The protein below binds the small molecule below.
Small molecule (SMILES): CC(=O)N[C@@H]1[C@@H](O)[C@H](O)[C@@H](CO)O[C@H]1O

Sequence of chain 1.B:
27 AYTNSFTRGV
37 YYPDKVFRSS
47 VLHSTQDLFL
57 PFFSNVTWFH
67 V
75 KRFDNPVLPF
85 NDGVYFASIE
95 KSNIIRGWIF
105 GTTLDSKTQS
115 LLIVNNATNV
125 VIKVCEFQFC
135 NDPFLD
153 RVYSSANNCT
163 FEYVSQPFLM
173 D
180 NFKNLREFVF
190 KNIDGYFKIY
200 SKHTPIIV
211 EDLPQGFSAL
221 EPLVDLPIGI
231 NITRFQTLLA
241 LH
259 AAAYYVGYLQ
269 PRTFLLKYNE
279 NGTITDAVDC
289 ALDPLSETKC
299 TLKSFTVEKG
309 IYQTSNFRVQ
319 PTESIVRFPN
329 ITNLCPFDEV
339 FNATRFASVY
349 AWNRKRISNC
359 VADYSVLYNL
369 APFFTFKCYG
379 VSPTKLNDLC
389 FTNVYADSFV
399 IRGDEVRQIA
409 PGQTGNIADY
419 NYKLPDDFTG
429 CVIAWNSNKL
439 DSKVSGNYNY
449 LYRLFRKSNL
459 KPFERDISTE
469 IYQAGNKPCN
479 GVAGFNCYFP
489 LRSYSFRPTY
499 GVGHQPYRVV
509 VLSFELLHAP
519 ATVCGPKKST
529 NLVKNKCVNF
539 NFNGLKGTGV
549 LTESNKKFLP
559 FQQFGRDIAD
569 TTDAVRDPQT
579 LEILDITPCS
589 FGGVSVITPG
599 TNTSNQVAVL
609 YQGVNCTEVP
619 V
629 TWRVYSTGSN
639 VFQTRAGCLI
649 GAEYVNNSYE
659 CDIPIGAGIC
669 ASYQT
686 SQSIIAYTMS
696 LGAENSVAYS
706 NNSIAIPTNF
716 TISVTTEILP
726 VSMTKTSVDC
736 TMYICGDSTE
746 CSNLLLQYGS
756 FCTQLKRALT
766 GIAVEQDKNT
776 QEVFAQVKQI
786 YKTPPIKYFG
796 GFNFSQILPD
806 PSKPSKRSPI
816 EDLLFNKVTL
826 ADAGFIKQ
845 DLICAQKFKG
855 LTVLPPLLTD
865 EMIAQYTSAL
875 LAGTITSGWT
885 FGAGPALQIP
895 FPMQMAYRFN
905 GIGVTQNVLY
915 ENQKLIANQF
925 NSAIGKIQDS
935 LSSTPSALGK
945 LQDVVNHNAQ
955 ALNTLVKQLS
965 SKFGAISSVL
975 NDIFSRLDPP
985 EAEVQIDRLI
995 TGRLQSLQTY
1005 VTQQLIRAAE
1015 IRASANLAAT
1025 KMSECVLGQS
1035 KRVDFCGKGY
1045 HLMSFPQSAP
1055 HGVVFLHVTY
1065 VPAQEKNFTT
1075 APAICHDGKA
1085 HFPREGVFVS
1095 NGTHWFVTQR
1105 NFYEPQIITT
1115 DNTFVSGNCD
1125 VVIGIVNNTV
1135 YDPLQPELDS

Binding-site contacts:
Ligand atom O6 contacts residue THR615 of chain 1.B at 4.0 Å.
Ligand atom C8 contacts residue GLN833 of chain 1.A at 4.0 Å.
Ligand atom C6 contacts residue ASN613 of chain 1.B at 3.1 Å.
Ligand atom O6 contacts residue ASN613 of chain 1.B at 3.1 Å (h-bond).
Ligand atom C3 contacts residue ASN613 of chain 1.B at 3.7 Å.
Ligand atom C7 contacts residue ASN613 of chain 1.B at 3.4 Å.
Ligand atom C1 contacts residue ASN613 of chain 1.B at 1.4 Å.
Ligand atom C4 contacts residue ASN613 of chain 1.B at 3.9 Å.
Ligand atom C5 contacts residue ASN613 of chain 1.B at 3.2 Å.
Ligand atom C6 contacts residue THR615 of chain 1.B at 3.6 Å.
Ligand atom N2 contacts residue ASN613 of chain 1.B at 3.3 Å (h-bond).
Ligand atom O7 contacts residue ASN613 of chain 1.B at 2.8 Å (h-bond).
Ligand atom C2 contacts residue ASN613 of chain 1.B at 2.5 Å.
Ligand atom O5 contacts residue ASN613 of chain 1.B at 2.5 Å (h-bond).
Ligand atom O7 contacts residue GLN833 of chain 1.A at 4.3 Å.

Sequence of chain 1.A:
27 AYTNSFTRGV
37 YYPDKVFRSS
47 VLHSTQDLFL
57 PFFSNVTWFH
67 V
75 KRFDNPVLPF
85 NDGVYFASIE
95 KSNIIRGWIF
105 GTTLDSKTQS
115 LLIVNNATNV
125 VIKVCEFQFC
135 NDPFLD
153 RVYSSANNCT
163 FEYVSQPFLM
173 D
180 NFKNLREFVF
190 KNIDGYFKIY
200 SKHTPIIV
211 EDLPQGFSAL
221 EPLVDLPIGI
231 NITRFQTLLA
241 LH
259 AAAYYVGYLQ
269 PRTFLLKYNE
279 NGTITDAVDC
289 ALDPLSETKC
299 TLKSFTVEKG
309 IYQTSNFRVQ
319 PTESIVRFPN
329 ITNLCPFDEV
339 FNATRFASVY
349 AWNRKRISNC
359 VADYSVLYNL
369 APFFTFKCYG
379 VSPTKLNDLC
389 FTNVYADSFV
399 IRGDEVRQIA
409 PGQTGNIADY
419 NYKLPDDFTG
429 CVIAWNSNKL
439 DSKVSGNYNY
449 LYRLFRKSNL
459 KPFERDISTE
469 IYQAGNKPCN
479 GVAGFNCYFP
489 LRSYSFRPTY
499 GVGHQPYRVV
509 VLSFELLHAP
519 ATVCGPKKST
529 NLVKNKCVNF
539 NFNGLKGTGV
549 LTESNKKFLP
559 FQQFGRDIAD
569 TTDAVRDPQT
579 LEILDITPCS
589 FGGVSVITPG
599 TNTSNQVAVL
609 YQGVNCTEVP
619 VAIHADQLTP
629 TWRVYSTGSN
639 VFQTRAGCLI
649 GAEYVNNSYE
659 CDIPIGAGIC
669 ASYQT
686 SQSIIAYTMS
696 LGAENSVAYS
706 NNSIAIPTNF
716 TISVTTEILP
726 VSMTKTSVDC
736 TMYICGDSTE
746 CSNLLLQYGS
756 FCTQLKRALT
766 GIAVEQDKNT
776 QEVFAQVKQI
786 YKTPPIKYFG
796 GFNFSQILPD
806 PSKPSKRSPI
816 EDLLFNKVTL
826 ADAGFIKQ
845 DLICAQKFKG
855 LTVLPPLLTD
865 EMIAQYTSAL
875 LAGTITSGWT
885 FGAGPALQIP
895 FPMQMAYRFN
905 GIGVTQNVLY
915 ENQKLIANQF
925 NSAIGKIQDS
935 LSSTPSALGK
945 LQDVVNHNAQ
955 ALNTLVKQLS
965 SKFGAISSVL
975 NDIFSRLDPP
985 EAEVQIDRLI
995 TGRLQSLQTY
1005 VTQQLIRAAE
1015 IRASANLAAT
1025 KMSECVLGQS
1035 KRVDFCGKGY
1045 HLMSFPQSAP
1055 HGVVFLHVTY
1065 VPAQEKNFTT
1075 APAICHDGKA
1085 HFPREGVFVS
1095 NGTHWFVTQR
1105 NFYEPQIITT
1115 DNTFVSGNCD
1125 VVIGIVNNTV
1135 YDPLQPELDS